Binding-site contacts:
Ligand atom C4 contacts residue SER300 of chain 1.G at 4.1 Å.
Ligand atom O3 contacts residue GLU296 of chain 1.G at 2.8 Å (salt-bridge).
Ligand atom O2 contacts residue GLU297 of chain 1.G at 4.2 Å.
Ligand atom O4 contacts residue GLU296 of chain 1.G at 2.8 Å (salt-bridge).
Ligand atom O4 contacts residue ARG245 of chain 1.G at 4.4 Å.
Ligand atom C5 contacts residue SER300 of chain 1.G at 4.1 Å.
Ligand atom C6 contacts residue HIS277 of chain 1.E at 4.2 Å.
Ligand atom C6 contacts residue SER300 of chain 1.G at 4.4 Å.
Ligand atom C4 contacts residue GLU296 of chain 1.G at 3.7 Å.
Ligand atom C5 contacts residue ARG245 of chain 1.G at 4.0 Å.
Ligand atom C6 contacts residue LEU241 of chain 1.G at 4.1 Å (hydrophobic).
Ligand atom C6 contacts residue ARG245 of chain 1.G at 2.6 Å.
Ligand atom C3 contacts residue GLU296 of chain 1.G at 3.7 Å.
Ligand atom O6 contacts residue ARG245 of chain 1.G at 3.9 Å.
Ligand atom O4 contacts residue PHE234 of chain 1.G at 4.2 Å.
Ligand atom O4 contacts residue SER300 of chain 1.G at 3.5 Å.
Ligand atom O3 contacts residue GLN301 of chain 1.G at 4.2 Å.
Ligand atom O6 contacts residue LEU241 of chain 1.G at 3.6 Å.
Ligand atom O3 contacts residue SER300 of chain 1.G at 4.3 Å.
Ligand atom O4 contacts residue LEU304 of chain 1.G at 3.9 Å.
Ligand atom O4 contacts residue SER273 of chain 1.E at 4.3 Å.
Ligand atom O4 contacts residue LYS238 of chain 1.G at 3.5 Å.
Ligand atom O4 contacts residue HIS277 of chain 1.E at 3.8 Å.
Ligand atom O6 contacts residue ARG245 of chain 1.G at 3.1 Å (salt-bridge).
Ligand atom O3 contacts residue GLU297 of chain 1.G at 3.6 Å.
Ligand atom C4 contacts residue ARG245 of chain 1.G at 4.4 Å.
Ligand atom O5 contacts residue ARG245 of chain 1.G at 4.5 Å.
Ligand atom C6 contacts residue LYS238 of chain 1.G at 4.3 Å.

A small-molecule ligand and the protein it binds are described below.
Small molecule (SMILES): OC[C@@H]1O[C@@](CO)(O[C@H]2O[C@H](CO)[C@@H](O)[C@@H](O)[C@@H]2O)[C@@H](O)[C@H]1O

Sequence of chain 1.G:
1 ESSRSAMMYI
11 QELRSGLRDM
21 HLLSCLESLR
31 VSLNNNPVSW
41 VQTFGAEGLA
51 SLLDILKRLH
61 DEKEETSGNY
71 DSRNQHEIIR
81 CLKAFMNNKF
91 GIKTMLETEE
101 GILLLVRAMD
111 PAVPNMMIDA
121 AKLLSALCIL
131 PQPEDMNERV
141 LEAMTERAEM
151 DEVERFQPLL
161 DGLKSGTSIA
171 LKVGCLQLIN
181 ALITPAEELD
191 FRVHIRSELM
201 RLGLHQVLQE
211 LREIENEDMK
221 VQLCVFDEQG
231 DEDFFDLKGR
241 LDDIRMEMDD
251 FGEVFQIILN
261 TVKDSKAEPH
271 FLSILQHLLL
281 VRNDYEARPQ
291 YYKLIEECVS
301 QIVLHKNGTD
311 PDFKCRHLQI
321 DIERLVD

Sequence of chain 1.E:
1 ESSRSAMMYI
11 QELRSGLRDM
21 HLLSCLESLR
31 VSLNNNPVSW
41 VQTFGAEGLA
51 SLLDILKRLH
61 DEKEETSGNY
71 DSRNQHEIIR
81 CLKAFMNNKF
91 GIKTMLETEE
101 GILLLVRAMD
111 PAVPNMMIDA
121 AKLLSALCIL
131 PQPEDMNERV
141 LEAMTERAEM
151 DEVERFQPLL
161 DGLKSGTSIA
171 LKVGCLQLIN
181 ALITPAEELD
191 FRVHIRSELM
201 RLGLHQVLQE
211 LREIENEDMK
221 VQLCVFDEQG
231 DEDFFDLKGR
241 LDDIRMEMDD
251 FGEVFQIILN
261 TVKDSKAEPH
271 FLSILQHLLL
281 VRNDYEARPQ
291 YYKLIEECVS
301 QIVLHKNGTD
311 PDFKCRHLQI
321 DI